A small-molecule ligand and the protein it binds are described below.
Small molecule (SMILES): CCC(=O)NCc1ccc2cnn(C)c2c1

Sequence of chain 1.A:
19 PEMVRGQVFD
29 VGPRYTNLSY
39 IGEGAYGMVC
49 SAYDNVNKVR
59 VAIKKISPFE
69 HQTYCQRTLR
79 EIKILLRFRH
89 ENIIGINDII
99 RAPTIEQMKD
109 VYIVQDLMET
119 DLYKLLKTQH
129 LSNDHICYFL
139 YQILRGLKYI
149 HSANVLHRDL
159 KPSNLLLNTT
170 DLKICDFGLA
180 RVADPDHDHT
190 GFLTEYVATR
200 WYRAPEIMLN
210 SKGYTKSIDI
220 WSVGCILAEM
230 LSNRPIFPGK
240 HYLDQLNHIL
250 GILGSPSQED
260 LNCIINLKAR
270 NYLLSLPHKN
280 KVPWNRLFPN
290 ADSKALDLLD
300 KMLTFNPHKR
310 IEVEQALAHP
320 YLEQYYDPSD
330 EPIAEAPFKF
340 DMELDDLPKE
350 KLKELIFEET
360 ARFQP

Binding-site contacts:
Ligand atom C11 contacts residue CYS174 of chain 1.A at 3.6 Å (hydrophobic).
Ligand atom C13 contacts residue CYS174 of chain 1.A at 2.8 Å (hydrophobic).
Ligand atom C6 contacts residue VAL47 of chain 1.A at 4.2 Å (hydrophobic).
Ligand atom C15 contacts residue LEU164 of chain 1.A at 4.2 Å (hydrophobic).
Ligand atom C1 contacts residue GLN113 of chain 1.A at 3.9 Å.
Ligand atom O12 contacts residue LYS62 of chain 1.A at 4.0 Å.
Ligand atom C13 contacts residue SER161 of chain 1.A at 3.6 Å.
Ligand atom C16 contacts residue ALA60 of chain 1.A at 4.0 Å (hydrophobic).
Ligand atom C14 contacts residue ASN162 of chain 1.A at 3.4 Å.
Ligand atom O12 contacts residue TYR44 of chain 1.A at 3.6 Å.
Ligand atom N2 contacts residue ASP114 of chain 1.A at 3.9 Å.
Ligand atom N2 contacts residue MET116 of chain 1.A at 4.0 Å.
Ligand atom N3 contacts residue ASP114 of chain 1.A at 3.7 Å.
Ligand atom C11 contacts residue TYR44 of chain 1.A at 3.5 Å (hydrophobic).
Ligand atom C4 contacts residue ALA60 of chain 1.A at 4.0 Å (hydrophobic).
Ligand atom O12 contacts residue CYS174 of chain 1.A at 4.0 Å.
Ligand atom C1 contacts residue ALA60 of chain 1.A at 3.5 Å (hydrophobic).
Ligand atom C13 contacts residue TYR44 of chain 1.A at 3.3 Å (hydrophobic).
Ligand atom C1 contacts residue ASP114 of chain 1.A at 3.1 Å.
Ligand atom C1 contacts residue ILE92 of chain 1.A at 4.2 Å (hydrophobic).
Ligand atom N2 contacts residue LEU164 of chain 1.A at 4.0 Å.
Ligand atom C1 contacts residue LEU164 of chain 1.A at 3.6 Å (hydrophobic).
Ligand atom N3 contacts residue ALA60 of chain 1.A at 3.4 Å.
Ligand atom N10 contacts residue LEU164 of chain 1.A at 4.2 Å.
Ligand atom N2 contacts residue ALA60 of chain 1.A at 3.4 Å.
Ligand atom C4 contacts residue LEU115 of chain 1.A at 4.0 Å (hydrophobic).
Ligand atom C13 contacts residue ASN162 of chain 1.A at 3.6 Å.
Ligand atom C1 contacts residue MET116 of chain 1.A at 4.0 Å (hydrophobic).
Ligand atom C8 contacts residue VAL47 of chain 1.A at 4.0 Å (hydrophobic).
Ligand atom N3 contacts residue MET116 of chain 1.A at 2.9 Å (h-bond).
Ligand atom C7 contacts residue VAL47 of chain 1.A at 3.9 Å (hydrophobic).
Ligand atom C14 contacts residue ASP175 of chain 1.A at 3.5 Å.
Ligand atom C14 contacts residue CYS174 of chain 1.A at 1.8 Å (hydrophobic).
Ligand atom N3 contacts residue LEU115 of chain 1.A at 3.8 Å.
Ligand atom C14 contacts residue TYR44 of chain 1.A at 3.8 Å (hydrophobic).
Ligand atom C9 contacts residue VAL47 of chain 1.A at 3.9 Å (hydrophobic).
Ligand atom N10 contacts residue TYR44 of chain 1.A at 3.7 Å.
Ligand atom C6 contacts residue ILE39 of chain 1.A at 4.2 Å (hydrophobic).
Ligand atom C4 contacts residue MET116 of chain 1.A at 3.2 Å (hydrophobic).
Ligand atom C9 contacts residue TYR44 of chain 1.A at 4.1 Å (hydrophobic).